Sequence of chain 1.Q:
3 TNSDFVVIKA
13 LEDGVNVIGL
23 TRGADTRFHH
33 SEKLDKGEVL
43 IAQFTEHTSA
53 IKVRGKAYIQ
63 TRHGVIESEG

Sequence of chain 1.P:
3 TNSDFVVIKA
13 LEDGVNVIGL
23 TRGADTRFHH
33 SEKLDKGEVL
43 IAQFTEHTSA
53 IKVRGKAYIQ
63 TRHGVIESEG

Binding-site contacts:
Ligand atom CE2 contacts residue THR50 of chain 1.P at 4.0 Å.
Ligand atom CA contacts residue THR23 of chain 1.Q at 3.8 Å.
Ligand atom OXT contacts residue HIS49 of chain 1.P at 3.7 Å.
Ligand atom O contacts residue SER51 of chain 1.Q at 2.9 Å (h-bond).
Ligand atom NE1 contacts residue GLN45 of chain 1.P at 2.8 Å (h-bond).
Ligand atom CD1 contacts residue SER51 of chain 1.Q at 3.4 Å.
Ligand atom N contacts residue ARG24 of chain 1.Q at 3.8 Å.
Ligand atom CE2 contacts residue ALA44 of chain 1.P at 3.9 Å (hydrophobic).
Ligand atom N contacts residue GLY25 of chain 1.Q at 2.6 Å (h-bond).
Ligand atom CB contacts residue THR28 of chain 1.Q at 3.5 Å.
Ligand atom C contacts residue THR47 of chain 1.P at 3.4 Å.
Ligand atom N contacts residue ASP27 of chain 1.Q at 3.1 Å (salt-bridge).
Ligand atom CD1 contacts residue THR47 of chain 1.P at 3.8 Å.
Ligand atom CE3 contacts residue HIS32 of chain 1.P at 3.9 Å.
Ligand atom OXT contacts residue GLY25 of chain 1.Q at 4.0 Å.
Ligand atom CH2 contacts residue GLY21 of chain 1.P at 3.5 Å.
Ligand atom CA contacts residue SER51 of chain 1.Q at 3.9 Å.
Ligand atom O contacts residue GLY25 of chain 1.Q at 3.1 Å (h-bond).
Ligand atom N contacts residue THR23 of chain 1.Q at 2.8 Å (h-bond).
Ligand atom OXT contacts residue THR47 of chain 1.P at 2.5 Å (h-bond).
Ligand atom N contacts residue THR28 of chain 1.Q at 3.0 Å (h-bond).
Ligand atom CB contacts residue SER51 of chain 1.Q at 3.5 Å.
Ligand atom O contacts residue ARG24 of chain 1.Q at 3.5 Å.
Ligand atom O contacts residue THR47 of chain 1.P at 3.5 Å.
Ligand atom CG contacts residue SER51 of chain 1.Q at 3.8 Å.
Ligand atom OXT contacts residue THR50 of chain 1.P at 2.9 Å (h-bond).
Ligand atom CD1 contacts residue GLN45 of chain 1.P at 3.6 Å.
Ligand atom C contacts residue GLY25 of chain 1.Q at 3.5 Å.
Ligand atom C contacts residue THR50 of chain 1.P at 4.0 Å.
Ligand atom CA contacts residue THR28 of chain 1.Q at 3.3 Å.
Ligand atom CB contacts residue THR23 of chain 1.Q at 3.6 Å.
Ligand atom CZ2 contacts residue ILE53 of chain 1.P at 3.9 Å (hydrophobic).
Ligand atom CZ2 contacts residue THR50 of chain 1.P at 3.8 Å.
Ligand atom CE2 contacts residue GLN45 of chain 1.P at 3.9 Å.
Ligand atom CZ2 contacts residue ALA44 of chain 1.P at 3.9 Å (hydrophobic).
Ligand atom NE1 contacts residue ALA44 of chain 1.P at 3.8 Å.
Ligand atom CE3 contacts residue HIS31 of chain 1.P at 3.9 Å.
Ligand atom CZ3 contacts residue GLY21 of chain 1.P at 3.8 Å.
Ligand atom CA contacts residue GLY25 of chain 1.Q at 3.5 Å.
Ligand atom C contacts residue SER51 of chain 1.Q at 3.5 Å.

The small molecule below binds the protein below.
Small molecule (SMILES): N[C@@H](Cc1c[nH]c2ccccc12)C(=O)O